Binding-site contacts:
Ligand atom OAD contacts residue SEP58 of chain 1.B at 1.9 Å (h-bond).
Ligand atom CAN contacts residue SEP58 of chain 1.B at 0.5 Å.
Ligand atom O contacts residue ASN146 of chain 1.B at 3.0 Å (h-bond).
Ligand atom CA contacts residue SEP58 of chain 1.B at 1.5 Å.
Ligand atom OAC contacts residue SER311 of chain 1.B at 2.9 Å (h-bond).
Ligand atom CAO contacts residue TYR144 of chain 1.B at 3.8 Å (hydrophobic).
Ligand atom CAO contacts residue LEU113 of chain 1.B at 3.6 Å (hydrophobic).
Ligand atom CAH contacts residue GLN114 of chain 1.B at 3.7 Å.
Ligand atom C contacts residue GLN114 of chain 1.B at 3.9 Å.
Ligand atom OAG contacts residue TYR144 of chain 1.B at 3.7 Å.
Ligand atom NAA contacts residue SER311 of chain 1.B at 3.1 Å (h-bond).
Ligand atom OAE contacts residue ILE339 of chain 1.B at 3.4 Å.
Ligand atom CAO contacts residue SEP58 of chain 1.B at 2.5 Å.
Ligand atom N contacts residue SEP58 of chain 1.B at 0.7 Å (h-bond).
Ligand atom CA contacts residue SER311 of chain 1.B at 3.5 Å.
Ligand atom O contacts residue GLN114 of chain 1.B at 2.9 Å (h-bond).
Ligand atom OAD contacts residue THR309 of chain 1.B at 3.7 Å.
Ligand atom OAL contacts residue SEP58 of chain 1.B at 1.4 Å (h-bond).
Ligand atom OAD contacts residue GLY310 of chain 1.B at 3.6 Å.
Ligand atom CAJ contacts residue ASN146 of chain 1.B at 3.9 Å.
Ligand atom O contacts residue SEP58 of chain 1.B at 2.5 Å (h-bond).
Ligand atom CB contacts residue SEP58 of chain 1.B at 2.7 Å.
Ligand atom OAE contacts residue SEP58 of chain 1.B at 3.3 Å (h-bond).
Ligand atom C contacts residue SER311 of chain 1.B at 3.8 Å.
Ligand atom OAE contacts residue THR309 of chain 1.B at 3.7 Å.
Ligand atom OAC contacts residue SEP58 of chain 1.B at 0.6 Å (h-bond).
Ligand atom OAL contacts residue TYR144 of chain 1.B at 3.4 Å.
Ligand atom OAG contacts residue LYS308 of chain 1.B at 3.2 Å (salt-bridge).
Ligand atom OAG contacts residue SEP58 of chain 1.B at 2.9 Å (h-bond).
Ligand atom SAR contacts residue SEP58 of chain 1.B at 2.2 Å (h-bond).
Ligand atom OAC contacts residue GLY310 of chain 1.B at 3.5 Å.
Ligand atom CAJ contacts residue SEP58 of chain 1.B at 1.5 Å.
Ligand atom OAC contacts residue GLY57 of chain 1.B at 3.6 Å.
Ligand atom NAK contacts residue SEP58 of chain 1.B at 1.8 Å (h-bond).
Ligand atom CAH contacts residue SEP58 of chain 1.B at 2.9 Å.
Ligand atom OAG contacts residue THR309 of chain 1.B at 2.9 Å (h-bond).
Ligand atom NAA contacts residue SEP58 of chain 1.B at 3.0 Å (h-bond).
Ligand atom C contacts residue SEP58 of chain 1.B at 2.1 Å.
Ligand atom SAR contacts residue THR309 of chain 1.B at 3.4 Å (h-bond).
Ligand atom CAJ contacts residue TYR144 of chain 1.B at 3.5 Å (hydrophobic).

Sequence of chain 1.B:
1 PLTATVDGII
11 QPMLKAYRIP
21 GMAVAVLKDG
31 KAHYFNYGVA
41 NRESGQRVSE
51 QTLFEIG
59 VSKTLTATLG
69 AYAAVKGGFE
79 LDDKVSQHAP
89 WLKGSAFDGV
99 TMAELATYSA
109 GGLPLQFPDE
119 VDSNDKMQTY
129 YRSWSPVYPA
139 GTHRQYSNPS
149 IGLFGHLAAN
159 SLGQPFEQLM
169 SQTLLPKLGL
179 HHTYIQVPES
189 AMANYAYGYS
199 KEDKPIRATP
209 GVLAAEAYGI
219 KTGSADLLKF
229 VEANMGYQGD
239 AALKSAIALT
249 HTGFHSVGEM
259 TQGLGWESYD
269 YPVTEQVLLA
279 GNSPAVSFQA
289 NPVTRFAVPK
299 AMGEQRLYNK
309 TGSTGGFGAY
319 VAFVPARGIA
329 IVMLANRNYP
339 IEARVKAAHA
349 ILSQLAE

A protein and the small-molecule ligand that binds it are described below.
Small molecule (SMILES): NC(=O)[C@@H]1CC[C@@H](NOS(=O)(=O)O)CN1C=O